Sequence of chain 1.B:
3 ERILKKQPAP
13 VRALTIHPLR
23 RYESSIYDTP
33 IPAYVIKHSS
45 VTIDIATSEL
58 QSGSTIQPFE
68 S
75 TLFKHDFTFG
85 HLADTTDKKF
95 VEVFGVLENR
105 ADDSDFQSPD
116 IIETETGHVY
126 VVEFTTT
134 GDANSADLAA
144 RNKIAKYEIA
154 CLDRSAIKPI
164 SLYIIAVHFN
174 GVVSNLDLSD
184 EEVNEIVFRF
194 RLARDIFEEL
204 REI

The protein below binds the small molecule below.
Small molecule (SMILES): O=C(O)C(=O)CC(=O)c1ccccc1

Binding-site contacts:
Ligand atom C8 contacts residue MN1 of chain 1.H at 4.3 Å.
Ligand atom O14 contacts residue MN1 of chain 1.I at 2.1 Å.
Ligand atom O8 contacts residue HIS79 of chain 1.B at 3.2 Å (h-bond).
Ligand atom O10 contacts residue GLU128 of chain 1.B at 3.1 Å (salt-bridge).
Ligand atom C2 contacts residue LEU76 of chain 1.B at 4.0 Å (hydrophobic).
Ligand atom C10 contacts residue MN1 of chain 1.I at 4.3 Å.
Ligand atom C7 contacts residue LEU76 of chain 1.B at 4.0 Å (hydrophobic).
Ligand atom O8 contacts residue ASP91 of chain 1.B at 4.2 Å.
Ligand atom O8 contacts residue GLU128 of chain 1.B at 3.2 Å (salt-bridge).
Ligand atom C9 contacts residue ASP114 of chain 1.B at 4.4 Å.
Ligand atom C10 contacts residue HIS79 of chain 1.B at 3.9 Å.
Ligand atom C9 contacts residue MN1 of chain 1.I at 3.1 Å.
Ligand atom O10 contacts residue MN1 of chain 1.H at 2.2 Å.
Ligand atom O8 contacts residue ASP114 of chain 1.B at 3.0 Å (salt-bridge).
Ligand atom O10 contacts residue LYS146 of chain 1.B at 3.3 Å (salt-bridge).
Ligand atom O14 contacts residue ASP91 of chain 1.B at 2.7 Å (salt-bridge).
Ligand atom O10 contacts residue HIS79 of chain 1.B at 3.2 Å (h-bond).
Ligand atom O11 contacts residue LYS146 of chain 1.B at 3.1 Å (salt-bridge).
Ligand atom O10 contacts residue PHE129 of chain 1.B at 3.1 Å (h-bond).
Ligand atom C10 contacts residue MN1 of chain 1.H at 3.0 Å.
Ligand atom O8 contacts residue MN1 of chain 1.H at 2.2 Å.
Ligand atom C8 contacts residue LEU76 of chain 1.B at 4.2 Å (hydrophobic).
Ligand atom C8 contacts residue MN1 of chain 1.I at 3.4 Å.
Ligand atom O11 contacts residue MN1 of chain 1.H at 4.2 Å.
Ligand atom O8 contacts residue MN1 of chain 1.I at 2.1 Å.
Ligand atom C1 contacts residue LEU76 of chain 1.B at 3.5 Å (hydrophobic).
Ligand atom C9 contacts residue HIS79 of chain 1.B at 3.9 Å.
Ligand atom C10 contacts residue GLU128 of chain 1.B at 3.6 Å.
Ligand atom C7 contacts residue ASP91 of chain 1.B at 4.0 Å.
Ligand atom C6 contacts residue LEU76 of chain 1.B at 3.5 Å (hydrophobic).
Ligand atom O10 contacts residue THR130 of chain 1.B at 4.4 Å.
Ligand atom C5 contacts residue LEU76 of chain 1.B at 4.0 Å (hydrophobic).
Ligand atom C7 contacts residue MN1 of chain 1.I at 3.0 Å.
Ligand atom C4 contacts residue LEU76 of chain 1.B at 4.4 Å (hydrophobic).
Ligand atom C9 contacts residue MN1 of chain 1.H at 3.0 Å.
Ligand atom C9 contacts residue LYS146 of chain 1.B at 4.3 Å.
Ligand atom C10 contacts residue LYS146 of chain 1.B at 3.4 Å.
Ligand atom C9 contacts residue GLU128 of chain 1.B at 3.7 Å.
Ligand atom C10 contacts residue PHE129 of chain 1.B at 4.3 Å (hydrophobic).
Ligand atom O14 contacts residue ASP114 of chain 1.B at 4.3 Å.